Binding-site contacts:
Ligand atom BR contacts residue LYS6 of chain 4.A at 3.7 Å.
Ligand atom C11 contacts residue SER1 of chain 4.A at 3.6 Å.
Ligand atom C7 contacts residue LYS6 of chain 4.A at 3.9 Å.
Ligand atom C2 contacts residue ASN65 of chain 4.A at 4.2 Å.
Ligand atom C9 contacts residue LYS6 of chain 4.A at 4.0 Å.
Ligand atom BR contacts residue SER1 of chain 4.A at 3.3 Å.
Ligand atom C3 contacts residue LYS6 of chain 4.A at 3.9 Å.
Ligand atom N1 contacts residue LYS6 of chain 4.A at 4.1 Å.
Ligand atom BR contacts residue THR5 of chain 4.A at 4.1 Å.
Ligand atom C9 contacts residue THR62 of chain 4.A at 4.5 Å.
Ligand atom C4 contacts residue GLY10 of chain 4.A at 4.3 Å.
Ligand atom O1 contacts residue LYS6 of chain 4.A at 3.7 Å.
Ligand atom C2 contacts residue LYS6 of chain 4.A at 3.9 Å.
Ligand atom BR contacts residue HIS9 of chain 4.A at 4.4 Å.
Ligand atom C11 contacts residue LYS6 of chain 4.A at 3.8 Å.
Ligand atom C10 contacts residue SER1 of chain 4.A at 3.8 Å.
Ligand atom C8 contacts residue LYS6 of chain 4.A at 4.0 Å.
Ligand atom C4 contacts residue THR62 of chain 4.A at 4.1 Å.
Ligand atom O1 contacts residue SER1 of chain 4.A at 2.7 Å (h-bond).
Ligand atom C6 contacts residue SER1 of chain 4.A at 4.0 Å.
Ligand atom C5 contacts residue GLY10 of chain 4.A at 3.9 Å.
Ligand atom N2 contacts residue ASN65 of chain 4.A at 4.0 Å.
Ligand atom C7 contacts residue SER1 of chain 4.A at 3.6 Å.
Ligand atom C6 contacts residue LYS6 of chain 4.A at 4.0 Å.
Ligand atom BR contacts residue TYR317 of chain 1.A at 4.3 Å.
Ligand atom C5 contacts residue LYS6 of chain 4.A at 4.2 Å.
Ligand atom C4 contacts residue LYS6 of chain 4.A at 4.3 Å.
Ligand atom N2 contacts residue LYS6 of chain 4.A at 3.1 Å (salt-bridge).

Sequence of chain 4.A:
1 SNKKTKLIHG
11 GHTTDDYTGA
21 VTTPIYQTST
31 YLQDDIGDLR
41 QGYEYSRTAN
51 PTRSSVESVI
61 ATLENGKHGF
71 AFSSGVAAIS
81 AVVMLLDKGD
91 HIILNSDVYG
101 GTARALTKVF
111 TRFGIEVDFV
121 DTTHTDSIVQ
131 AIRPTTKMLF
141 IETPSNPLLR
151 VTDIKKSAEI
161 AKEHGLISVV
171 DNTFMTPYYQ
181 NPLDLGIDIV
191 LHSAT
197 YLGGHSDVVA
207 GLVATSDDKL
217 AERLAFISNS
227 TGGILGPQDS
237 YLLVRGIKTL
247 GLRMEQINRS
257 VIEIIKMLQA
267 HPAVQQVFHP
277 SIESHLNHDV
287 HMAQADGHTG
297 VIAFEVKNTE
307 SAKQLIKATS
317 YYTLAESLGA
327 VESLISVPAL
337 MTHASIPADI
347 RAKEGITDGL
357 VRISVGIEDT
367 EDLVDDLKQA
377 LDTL

Sequence of chain 1.A:
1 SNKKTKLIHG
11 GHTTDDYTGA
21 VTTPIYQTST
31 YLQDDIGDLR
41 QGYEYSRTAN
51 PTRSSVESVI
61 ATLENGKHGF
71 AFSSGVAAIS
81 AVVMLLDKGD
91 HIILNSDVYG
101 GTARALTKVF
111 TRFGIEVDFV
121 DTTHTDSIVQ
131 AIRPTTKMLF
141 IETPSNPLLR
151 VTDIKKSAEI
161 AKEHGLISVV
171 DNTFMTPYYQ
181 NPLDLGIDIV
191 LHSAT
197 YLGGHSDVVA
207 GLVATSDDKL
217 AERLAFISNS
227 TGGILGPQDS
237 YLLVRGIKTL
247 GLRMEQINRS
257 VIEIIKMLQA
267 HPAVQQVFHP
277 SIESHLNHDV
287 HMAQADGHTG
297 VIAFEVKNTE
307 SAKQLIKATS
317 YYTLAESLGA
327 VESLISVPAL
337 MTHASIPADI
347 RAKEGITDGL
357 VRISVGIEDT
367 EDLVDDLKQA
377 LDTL

The protein below binds the small molecule below.
Small molecule (SMILES): O=C(O)CNC(=O)Cn1ccc2ccc(Br)cc21